Sequence of chain 1.IA:
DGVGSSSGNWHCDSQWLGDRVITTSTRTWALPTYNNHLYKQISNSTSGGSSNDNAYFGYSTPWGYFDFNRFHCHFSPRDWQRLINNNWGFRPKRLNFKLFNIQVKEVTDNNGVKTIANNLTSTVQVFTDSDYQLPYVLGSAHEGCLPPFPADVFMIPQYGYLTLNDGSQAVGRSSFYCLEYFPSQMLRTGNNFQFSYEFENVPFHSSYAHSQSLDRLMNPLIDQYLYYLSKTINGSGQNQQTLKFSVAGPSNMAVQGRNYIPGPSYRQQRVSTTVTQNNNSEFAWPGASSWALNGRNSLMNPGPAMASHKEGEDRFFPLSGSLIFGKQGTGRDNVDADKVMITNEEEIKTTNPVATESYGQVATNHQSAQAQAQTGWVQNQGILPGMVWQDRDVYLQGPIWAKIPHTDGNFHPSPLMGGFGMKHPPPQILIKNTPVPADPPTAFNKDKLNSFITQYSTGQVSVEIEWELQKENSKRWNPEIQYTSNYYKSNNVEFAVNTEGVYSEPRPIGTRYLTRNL

Binding-site contacts:
Ligand atom O1 contacts residue VAL255 of chain 1.IA at 4.0 Å.
Ligand atom O3 contacts residue TRP285 of chain 1.JA at 3.9 Å.
Ligand atom O1 contacts residue ASN252 of chain 1.IA at 4.2 Å.
Ligand atom C1 contacts residue TRP285 of chain 1.JA at 3.5 Å (hydrophobic).
Ligand atom C2 contacts residue TRP285 of chain 1.JA at 3.5 Å (hydrophobic).
Ligand atom O5 contacts residue TRP285 of chain 1.JA at 3.1 Å (h-bond).
Ligand atom C6 contacts residue TRP285 of chain 1.JA at 3.4 Å (hydrophobic).
Ligand atom O2 contacts residue TRP285 of chain 1.JA at 4.3 Å.
Ligand atom O4 contacts residue TRP285 of chain 1.JA at 3.2 Å.
Ligand atom O1 contacts residue ALA254 of chain 1.IA at 4.3 Å.
Ligand atom O6 contacts residue TRP285 of chain 1.JA at 3.2 Å (h-bond).
Ligand atom O2 contacts residue VAL255 of chain 1.IA at 3.9 Å.
Ligand atom C3 contacts residue TRP285 of chain 1.JA at 4.0 Å (hydrophobic).
Ligand atom O2 contacts residue ASN252 of chain 1.IA at 3.1 Å (h-bond).
Ligand atom C2 contacts residue ASN252 of chain 1.IA at 4.4 Å.
Ligand atom O1 contacts residue TRP285 of chain 1.JA at 3.1 Å.
Ligand atom C5 contacts residue TRP285 of chain 1.JA at 3.7 Å (hydrophobic).
Ligand atom C4 contacts residue TRP285 of chain 1.JA at 4.0 Å (hydrophobic).

The small molecule below binds the protein below.
Small molecule (SMILES): OC[C@H]1O[C@@H](O)[C@H](O)[C@@H](O)[C@H]1O

Sequence of chain 1.JA:
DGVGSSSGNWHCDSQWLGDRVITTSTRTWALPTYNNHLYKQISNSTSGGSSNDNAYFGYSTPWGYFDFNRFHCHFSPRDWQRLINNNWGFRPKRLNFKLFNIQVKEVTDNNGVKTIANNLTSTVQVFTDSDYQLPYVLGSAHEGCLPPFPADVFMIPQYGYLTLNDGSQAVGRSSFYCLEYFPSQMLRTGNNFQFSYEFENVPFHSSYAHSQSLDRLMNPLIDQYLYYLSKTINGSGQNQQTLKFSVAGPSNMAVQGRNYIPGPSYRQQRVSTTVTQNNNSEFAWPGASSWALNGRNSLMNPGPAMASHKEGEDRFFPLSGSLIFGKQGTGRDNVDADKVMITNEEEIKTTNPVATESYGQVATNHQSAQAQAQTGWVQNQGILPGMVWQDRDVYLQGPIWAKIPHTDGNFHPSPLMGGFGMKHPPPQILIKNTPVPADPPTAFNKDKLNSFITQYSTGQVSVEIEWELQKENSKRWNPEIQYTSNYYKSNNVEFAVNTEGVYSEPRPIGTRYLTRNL